Sequence of chain 1.B:
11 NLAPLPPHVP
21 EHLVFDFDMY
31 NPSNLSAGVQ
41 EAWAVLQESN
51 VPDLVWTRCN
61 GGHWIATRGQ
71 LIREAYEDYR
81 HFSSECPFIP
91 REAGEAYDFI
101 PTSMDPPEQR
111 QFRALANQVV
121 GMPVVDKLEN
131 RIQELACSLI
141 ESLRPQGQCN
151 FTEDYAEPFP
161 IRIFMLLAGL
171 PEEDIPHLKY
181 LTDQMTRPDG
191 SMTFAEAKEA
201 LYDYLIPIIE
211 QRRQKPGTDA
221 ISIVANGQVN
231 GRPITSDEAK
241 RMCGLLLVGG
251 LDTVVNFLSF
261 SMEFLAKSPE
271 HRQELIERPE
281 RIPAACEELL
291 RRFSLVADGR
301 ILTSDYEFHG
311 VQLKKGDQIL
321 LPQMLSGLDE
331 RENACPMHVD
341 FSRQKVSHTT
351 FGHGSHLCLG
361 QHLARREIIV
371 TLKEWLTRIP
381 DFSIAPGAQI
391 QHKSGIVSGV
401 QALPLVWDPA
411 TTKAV

The small molecule below binds the protein below.
Small molecule (SMILES): CC1(C)[C@@H]2CC[C@@]1(C)C(=O)C2

Binding-site contacts:
Ligand atom C3 contacts residue THR102 of chain 1.B at 4.0 Å.
Ligand atom C10 contacts residue PHE88 of chain 1.B at 4.0 Å (hydrophobic).
Ligand atom C8 contacts residue HEM1 of chain 1.F at 4.1 Å.
Ligand atom C7 contacts residue VAL296 of chain 1.B at 4.5 Å (hydrophobic).
Ligand atom C10 contacts residue VAL248 of chain 1.B at 3.8 Å (hydrophobic).
Ligand atom C10 contacts residue VAL397 of chain 1.B at 4.2 Å (hydrophobic).
Ligand atom C6 contacts residue LEU245 of chain 1.B at 4.0 Å (hydrophobic).
Ligand atom C2 contacts residue LEU245 of chain 1.B at 3.8 Å (hydrophobic).
Ligand atom C10 contacts residue ILE396 of chain 1.B at 4.2 Å (hydrophobic).
Ligand atom C5 contacts residue LEU245 of chain 1.B at 4.1 Å (hydrophobic).
Ligand atom C8 contacts residue ILE396 of chain 1.B at 4.3 Å (hydrophobic).
Ligand atom C8 contacts residue VAL296 of chain 1.B at 3.7 Å (hydrophobic).
Ligand atom C3 contacts residue HEM1 of chain 1.F at 4.0 Å.
Ligand atom C4 contacts residue HEM1 of chain 1.F at 3.4 Å.
Ligand atom O contacts residue LEU245 of chain 1.B at 3.6 Å.
Ligand atom C3 contacts residue LEU245 of chain 1.B at 4.1 Å (hydrophobic).
Ligand atom C2 contacts residue TYR97 of chain 1.B at 3.5 Å (hydrophobic).
Ligand atom C6 contacts residue GLY249 of chain 1.B at 4.3 Å.
Ligand atom O contacts residue PHE88 of chain 1.B at 3.6 Å.
Ligand atom C1 contacts residue VAL248 of chain 1.B at 4.5 Å (hydrophobic).
Ligand atom C5 contacts residue HEM1 of chain 1.F at 3.7 Å.
Ligand atom C9 contacts residue VAL296 of chain 1.B at 3.9 Å (hydrophobic).
Ligand atom C9 contacts residue THR253 of chain 1.B at 4.2 Å.
Ligand atom O contacts residue TYR97 of chain 1.B at 2.6 Å (h-bond).
Ligand atom C7 contacts residue HEM1 of chain 1.F at 4.5 Å.
Ligand atom C6 contacts residue VAL248 of chain 1.B at 4.0 Å (hydrophobic).
Ligand atom C10 contacts residue THR186 of chain 1.B at 4.1 Å.
Ligand atom C9 contacts residue VAL397 of chain 1.B at 4.3 Å (hydrophobic).
Ligand atom C8 contacts residue ASP298 of chain 1.B at 4.0 Å.
Ligand atom C2 contacts residue PHE88 of chain 1.B at 4.4 Å (hydrophobic).
Ligand atom C9 contacts residue HEM1 of chain 1.F at 3.9 Å.
Ligand atom C3 contacts residue TYR97 of chain 1.B at 3.8 Å (hydrophobic).